Binding-site contacts:
Ligand atom O32 contacts residue THR145 of chain 1.A at 3.2 Å (h-bond).
Ligand atom C3 contacts residue GLU141 of chain 1.A at 3.7 Å.
Ligand atom C24 contacts residue MET149 of chain 1.A at 3.7 Å (hydrophobic).
Ligand atom C21 contacts residue THR145 of chain 1.A at 3.8 Å.
Ligand atom O32 contacts residue HIS142 of chain 1.A at 3.2 Å.
Ligand atom O31 contacts residue GLN66 of chain 1.B at 3.1 Å.
Ligand atom C8 contacts residue GLU141 of chain 1.A at 3.7 Å.
Ligand atom C15 contacts residue HIS142 of chain 1.A at 4.0 Å.
Ligand atom C14 contacts residue THR145 of chain 1.A at 3.2 Å.
Ligand atom C22 contacts residue GLN139 of chain 1.A at 4.0 Å.
Ligand atom O28 contacts residue GLU141 of chain 1.A at 3.3 Å (salt-bridge).
Ligand atom C1 contacts residue ALA140 of chain 1.A at 3.9 Å (hydrophobic).
Ligand atom C10 contacts residue THR145 of chain 1.A at 3.7 Å.
Ligand atom C20 contacts residue GLN139 of chain 1.A at 3.4 Å.
Ligand atom C18 contacts residue ALA99 of chain 1.B at 3.8 Å (hydrophobic).
Ligand atom O28 contacts residue THR145 of chain 1.A at 2.6 Å (h-bond).
Ligand atom C19 contacts residue TRP103 of chain 1.B at 3.9 Å (hydrophobic).
Ligand atom C17 contacts residue THR145 of chain 1.A at 3.7 Å.
Ligand atom C18 contacts residue ALA100 of chain 1.B at 3.7 Å (hydrophobic).
Ligand atom N26 contacts residue GLU141 of chain 1.A at 3.6 Å.
Ligand atom O31 contacts residue TYR70 of chain 1.B at 3.6 Å.
Ligand atom C9 contacts residue THR145 of chain 1.A at 3.2 Å.
Ligand atom O28 contacts residue HIS142 of chain 1.A at 3.0 Å (h-bond).
Ligand atom C19 contacts residue MET149 of chain 1.A at 3.9 Å (hydrophobic).
Ligand atom C15 contacts residue GLU141 of chain 1.A at 3.5 Å.
Ligand atom C3 contacts residue ALA140 of chain 1.A at 3.7 Å (hydrophobic).
Ligand atom C6 contacts residue GLN66 of chain 1.B at 3.5 Å.
Ligand atom O32 contacts residue GLN66 of chain 1.B at 3.5 Å (h-bond).
Ligand atom C3 contacts residue ASP138 of chain 1.A at 3.4 Å.
Ligand atom O29 contacts residue ALA140 of chain 1.A at 3.7 Å.
Ligand atom C14 contacts residue GLN66 of chain 1.B at 3.7 Å.
Ligand atom C6 contacts residue TYR70 of chain 1.B at 3.9 Å (hydrophobic).
Ligand atom C1 contacts residue ASP138 of chain 1.A at 3.4 Å.
Ligand atom C12 contacts residue GLU141 of chain 1.A at 3.6 Å.
Ligand atom C13 contacts residue GLN66 of chain 1.B at 3.5 Å.
Ligand atom O28 contacts residue ALA140 of chain 1.A at 3.9 Å.
Ligand atom C17 contacts residue GLN66 of chain 1.B at 3.6 Å.
Ligand atom C13 contacts residue THR145 of chain 1.A at 3.9 Å.
Ligand atom C15 contacts residue THR145 of chain 1.A at 3.3 Å.
Ligand atom O29 contacts residue GLU141 of chain 1.A at 2.9 Å (salt-bridge).

A small-molecule ligand and the protein it binds are described below.
Small molecule (SMILES): CC(C)C[C@H](CNC(=O)Cc1c[nH]c2ccccc12)Cc1ccc2c(c1C(=O)O)OCO2

Sequence of chain 1.B:
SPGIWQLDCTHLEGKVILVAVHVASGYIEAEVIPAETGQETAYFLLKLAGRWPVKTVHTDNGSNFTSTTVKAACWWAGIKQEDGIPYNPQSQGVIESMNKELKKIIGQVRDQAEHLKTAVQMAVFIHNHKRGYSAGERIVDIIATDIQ

Sequence of chain 1.A:
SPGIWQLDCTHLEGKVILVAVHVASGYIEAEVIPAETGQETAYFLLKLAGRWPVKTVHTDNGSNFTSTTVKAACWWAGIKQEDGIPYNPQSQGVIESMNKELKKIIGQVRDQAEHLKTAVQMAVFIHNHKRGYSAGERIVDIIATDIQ